Sequence of chain 1.E:
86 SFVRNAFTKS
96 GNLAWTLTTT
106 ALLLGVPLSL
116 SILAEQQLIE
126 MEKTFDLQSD

Binding-site contacts:
Ligand atom C2A contacts residue LEU84 of chain 1.J at 4.0 Å (hydrophobic).
Ligand atom C3A contacts residue LEU84 of chain 1.I at 3.9 Å (hydrophobic).
Ligand atom C2C contacts residue LEU84 of chain 1.J at 3.7 Å (hydrophobic).
Ligand atom C24 contacts residue LEU115 of chain 1.A at 3.7 Å (hydrophobic).
Ligand atom C3D contacts residue ALA86 of chain 1.I at 4.1 Å (hydrophobic).
Ligand atom C31 contacts residue LEU328 of chain 1.J at 3.8 Å (hydrophobic).
Ligand atom C22 contacts residue LEU328 of chain 1.I at 3.6 Å (hydrophobic).
Ligand atom O32 contacts residue ARG330 of chain 1.J at 3.9 Å.
Ligand atom C32 contacts residue PHE340 of chain 1.J at 4.0 Å (hydrophobic).
Ligand atom O32 contacts residue VAL338 of chain 1.J at 3.8 Å.
Ligand atom O14 contacts residue ARG330 of chain 1.I at 3.8 Å.
Ligand atom O32 contacts residue LEU328 of chain 1.J at 3.3 Å.
Ligand atom C3E contacts residue ILE344 of chain 1.J at 4.0 Å (hydrophobic).
Ligand atom C2D contacts residue LEU107 of chain 1.A at 3.6 Å (hydrophobic).
Ligand atom C3E contacts residue ILE106 of chain 1.I at 3.7 Å (hydrophobic).
Ligand atom C2B contacts residue LEU107 of chain 1.A at 3.6 Å (hydrophobic).
Ligand atom C3B contacts residue ALA86 of chain 1.I at 3.9 Å (hydrophobic).
Ligand atom C3C contacts residue LEU84 of chain 1.I at 3.6 Å (hydrophobic).
Ligand atom C35 contacts residue VAL338 of chain 1.I at 3.7 Å (hydrophobic).
Ligand atom P contacts residue ARG330 of chain 1.J at 4.0 Å.
Ligand atom C2D contacts residue ALA86 of chain 1.J at 3.9 Å (hydrophobic).
Ligand atom C2D contacts residue THR104 of chain 1.A at 4.0 Å.
Ligand atom O12 contacts residue ARG330 of chain 1.J at 2.9 Å (salt-bridge).
Ligand atom O14 contacts residue VAL332 of chain 1.I at 4.0 Å.
Ligand atom C29 contacts residue LEU357 of chain 1.J at 3.6 Å (hydrophobic).
Ligand atom C36 contacts residue VAL338 of chain 1.I at 4.0 Å (hydrophobic).
Ligand atom C3D contacts residue LEU107 of chain 1.E at 3.9 Å (hydrophobic).
Ligand atom C39 contacts residue LEU357 of chain 1.I at 3.8 Å (hydrophobic).
Ligand atom C34 contacts residue VAL338 of chain 1.I at 3.9 Å (hydrophobic).
Ligand atom C3E contacts residue THR104 of chain 1.E at 3.7 Å.
Ligand atom C1 contacts residue ARG330 of chain 1.I at 3.7 Å.
Ligand atom C3A contacts residue LEU108 of chain 1.E at 4.0 Å (hydrophobic).
Ligand atom C2E contacts residue THR104 of chain 1.A at 3.2 Å.
Ligand atom C11 contacts residue ARG330 of chain 1.J at 4.0 Å.
Ligand atom C2C contacts residue LEU107 of chain 1.A at 3.7 Å (hydrophobic).
Ligand atom O22 contacts residue ARG330 of chain 1.I at 3.8 Å.
Ligand atom O13 contacts residue ARG330 of chain 1.J at 4.0 Å.
Ligand atom N contacts residue ALA119 of chain 1.A at 3.7 Å.
Ligand atom C3B contacts residue ARG85 of chain 1.I at 4.1 Å.
Ligand atom C3B contacts residue LEU107 of chain 1.E at 3.5 Å (hydrophobic).

Sequence of chain 1.J:
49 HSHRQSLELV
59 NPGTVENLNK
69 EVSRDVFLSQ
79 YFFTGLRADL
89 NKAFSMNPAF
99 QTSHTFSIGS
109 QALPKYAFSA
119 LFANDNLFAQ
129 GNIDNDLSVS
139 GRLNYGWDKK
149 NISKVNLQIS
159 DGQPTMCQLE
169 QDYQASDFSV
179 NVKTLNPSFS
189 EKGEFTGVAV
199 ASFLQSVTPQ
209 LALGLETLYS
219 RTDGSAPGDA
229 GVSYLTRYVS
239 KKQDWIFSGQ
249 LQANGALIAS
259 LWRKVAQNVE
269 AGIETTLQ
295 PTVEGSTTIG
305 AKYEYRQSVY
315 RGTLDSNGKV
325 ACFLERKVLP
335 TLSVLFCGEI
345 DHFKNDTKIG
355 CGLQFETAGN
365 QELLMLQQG

The small molecule below binds the protein below.
Small molecule (SMILES): CCCCCCCCCCCCCC(=O)OC[C@H](COP(=O)(O)OCCN)OC(=O)CCCCCCCCCCCCC

Sequence of chain 1.I:
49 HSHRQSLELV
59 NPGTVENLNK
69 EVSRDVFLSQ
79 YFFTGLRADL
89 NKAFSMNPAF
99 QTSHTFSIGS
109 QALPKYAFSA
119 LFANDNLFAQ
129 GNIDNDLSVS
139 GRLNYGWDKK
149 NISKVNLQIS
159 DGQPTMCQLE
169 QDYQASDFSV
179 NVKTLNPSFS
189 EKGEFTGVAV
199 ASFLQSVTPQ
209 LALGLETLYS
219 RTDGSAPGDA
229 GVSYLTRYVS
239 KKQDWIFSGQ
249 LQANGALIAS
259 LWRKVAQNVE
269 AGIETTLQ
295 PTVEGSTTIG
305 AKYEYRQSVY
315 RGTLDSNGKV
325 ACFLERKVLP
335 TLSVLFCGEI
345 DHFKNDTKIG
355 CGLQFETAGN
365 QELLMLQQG

Sequence of chain 1.A:
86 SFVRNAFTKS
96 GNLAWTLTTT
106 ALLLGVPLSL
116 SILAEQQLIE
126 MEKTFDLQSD